Sequence of chain 1.B:
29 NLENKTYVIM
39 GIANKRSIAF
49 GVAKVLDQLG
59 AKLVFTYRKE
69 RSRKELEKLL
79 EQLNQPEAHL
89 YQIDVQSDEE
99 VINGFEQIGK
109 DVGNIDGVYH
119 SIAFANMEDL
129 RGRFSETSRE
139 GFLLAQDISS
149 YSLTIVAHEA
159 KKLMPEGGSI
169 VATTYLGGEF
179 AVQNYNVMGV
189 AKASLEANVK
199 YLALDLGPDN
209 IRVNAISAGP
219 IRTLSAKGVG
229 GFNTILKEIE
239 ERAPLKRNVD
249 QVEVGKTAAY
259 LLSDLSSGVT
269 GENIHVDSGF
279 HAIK

A small-molecule ligand and the protein it binds are described below.
Small molecule (SMILES): CCc1cc(O)c(Oc2ccc([N+](=O)[O-])cc2Cl)cc1F

Binding-site contacts:
Ligand atom C6 contacts residue NAP1 of chain 1.O at 3.7 Å.
Ligand atom C6 contacts residue SER223 of chain 1.B at 3.8 Å.
Ligand atom C1 contacts residue TYR173 of chain 1.B at 3.9 Å (hydrophobic).
Ligand atom C10 contacts residue SER223 of chain 1.B at 3.8 Å.
Ligand atom C3 contacts residue NAP1 of chain 1.O at 3.4 Å.
Ligand atom C11 contacts residue SER223 of chain 1.B at 3.4 Å.
Ligand atom C7 contacts residue SER223 of chain 1.B at 3.8 Å.
Ligand atom O1 contacts residue NAP1 of chain 1.O at 3.0 Å (h-bond).
Ligand atom C4 contacts residue NAP1 of chain 1.O at 3.4 Å.
Ligand atom C13 contacts residue NAP1 of chain 1.O at 3.2 Å.
Ligand atom C10 contacts residue PHE122 of chain 1.B at 4.0 Å (hydrophobic).
Ligand atom O contacts residue LYS190 of chain 1.B at 3.8 Å.
Ligand atom O2 contacts residue ALA123 of chain 1.B at 3.0 Å (h-bond).
Ligand atom C3 contacts residue TYR183 of chain 1.B at 3.4 Å (hydrophobic).
Ligand atom O contacts residue TYR183 of chain 1.B at 2.5 Å (h-bond).
Ligand atom F contacts residue PHE230 of chain 1.B at 3.5 Å.
Ligand atom C8 contacts residue LEU128 of chain 1.B at 3.9 Å (hydrophobic).
Ligand atom CL contacts residue ALA121 of chain 1.B at 3.4 Å.
Ligand atom O contacts residue NAP1 of chain 1.O at 2.6 Å (h-bond).
Ligand atom C10 contacts residue ALA121 of chain 1.B at 3.5 Å (hydrophobic).
Ligand atom C1 contacts residue NAP1 of chain 1.O at 3.4 Å.
Ligand atom C9 contacts residue MET186 of chain 1.B at 3.5 Å (hydrophobic).
Ligand atom F contacts residue ALA224 of chain 1.B at 3.1 Å.
Ligand atom CL contacts residue NAP1 of chain 1.O at 3.4 Å.
Ligand atom C11 contacts residue ALA121 of chain 1.B at 3.9 Å (hydrophobic).
Ligand atom C7 contacts residue MET186 of chain 1.B at 3.9 Å (hydrophobic).
Ligand atom O3 contacts residue PHE122 of chain 1.B at 3.3 Å.
Ligand atom C10 contacts residue MET186 of chain 1.B at 3.7 Å (hydrophobic).
Ligand atom C5 contacts residue NAP1 of chain 1.O at 3.4 Å.
Ligand atom CL contacts residue SER223 of chain 1.B at 3.4 Å.
Ligand atom C3 contacts residue TYR173 of chain 1.B at 4.0 Å (hydrophobic).
Ligand atom N contacts residue ALA123 of chain 1.B at 3.3 Å (h-bond).
Ligand atom C contacts residue TYR173 of chain 1.B at 3.6 Å (hydrophobic).
Ligand atom O3 contacts residue ALA123 of chain 1.B at 3.0 Å (h-bond).
Ligand atom C12 contacts residue NAP1 of chain 1.O at 3.5 Å.
Ligand atom C4 contacts residue TYR183 of chain 1.B at 3.3 Å (hydrophobic).
Ligand atom C2 contacts residue NAP1 of chain 1.O at 3.4 Å.
Ligand atom F contacts residue NAP1 of chain 1.O at 3.1 Å.
Ligand atom O2 contacts residue LEU128 of chain 1.B at 3.2 Å.
Ligand atom C8 contacts residue MET186 of chain 1.B at 3.6 Å (hydrophobic).